Binding-site contacts:
Ligand atom C7 contacts residue ASN174 of chain 1.A at 3.4 Å.
Ligand atom N2 contacts residue ASN174 of chain 1.A at 2.9 Å (h-bond).
Ligand atom O5 contacts residue ASN174 of chain 1.A at 2.4 Å (h-bond).
Ligand atom O7 contacts residue ASN174 of chain 1.A at 3.3 Å (h-bond).
Ligand atom C5 contacts residue ASN174 of chain 1.A at 3.6 Å.
Ligand atom C2 contacts residue ASN174 of chain 1.A at 2.5 Å.
Ligand atom O7 contacts residue SER161 of chain 1.A at 4.2 Å.
Ligand atom C3 contacts residue ASN174 of chain 1.A at 3.8 Å.
Ligand atom O7 contacts residue SER159 of chain 1.A at 4.3 Å.
Ligand atom C4 contacts residue ASN174 of chain 1.A at 4.2 Å.
Ligand atom C1 contacts residue ASN174 of chain 1.A at 1.4 Å.

Sequence of chain 1.A:
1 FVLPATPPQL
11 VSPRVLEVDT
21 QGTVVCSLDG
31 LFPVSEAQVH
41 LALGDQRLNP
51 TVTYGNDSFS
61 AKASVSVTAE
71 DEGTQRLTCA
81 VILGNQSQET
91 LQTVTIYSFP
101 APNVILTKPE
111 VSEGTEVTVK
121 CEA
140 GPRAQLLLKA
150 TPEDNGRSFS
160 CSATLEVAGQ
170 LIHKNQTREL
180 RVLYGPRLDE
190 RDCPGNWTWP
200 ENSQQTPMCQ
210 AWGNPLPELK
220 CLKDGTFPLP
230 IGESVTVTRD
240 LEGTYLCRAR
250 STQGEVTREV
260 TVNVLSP

This small molecule binds to this protein.
Small molecule (SMILES): CC(=O)N[C@@H]1[C@@H](O)[C@H](O)[C@@H](CO)O[C@H]1O